The protein below binds the small molecule below.
Small molecule (SMILES): CCS(=O)(=O)N1CCC(C(=O)O)CC1

Sequence of chain 1.A:
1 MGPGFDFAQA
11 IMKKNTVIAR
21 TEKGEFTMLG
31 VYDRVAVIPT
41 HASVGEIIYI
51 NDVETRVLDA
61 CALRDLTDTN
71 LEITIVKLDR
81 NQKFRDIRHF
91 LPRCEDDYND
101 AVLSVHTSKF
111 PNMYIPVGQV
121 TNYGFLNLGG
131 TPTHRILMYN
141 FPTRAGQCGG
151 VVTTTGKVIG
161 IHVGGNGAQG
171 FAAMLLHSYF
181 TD

Binding-site contacts:
Ligand atom O2 contacts residue ARG85 of chain 1.A at 3.0 Å (salt-bridge).
Ligand atom O2 contacts residue PHE90 of chain 1.A at 3.6 Å.
Ligand atom C7 contacts residue ARG85 of chain 1.A at 3.7 Å.
Ligand atom S contacts residue PHE7 of chain 1.A at 3.9 Å.
Ligand atom N contacts residue PHE7 of chain 1.A at 3.8 Å.
Ligand atom S contacts residue PRO3 of chain 1.A at 4.1 Å.
Ligand atom C6 contacts residue PHE7 of chain 1.A at 4.4 Å (hydrophobic).
Ligand atom C contacts residue ASP6 of chain 1.A at 4.0 Å.
Ligand atom O contacts residue THR155 of chain 1.A at 4.1 Å.
Ligand atom C contacts residue PRO3 of chain 1.A at 3.7 Å (hydrophobic).
Ligand atom C3 contacts residue ALA10 of chain 1.A at 3.5 Å (hydrophobic).
Ligand atom C2 contacts residue PHE7 of chain 1.A at 4.2 Å (hydrophobic).
Ligand atom O contacts residue GLY156 of chain 1.A at 4.1 Å.
Ligand atom O3 contacts residue PHE90 of chain 1.A at 4.4 Å.
Ligand atom O3 contacts residue ALA10 of chain 1.A at 3.6 Å.
Ligand atom O contacts residue PHE7 of chain 1.A at 3.6 Å.
Ligand atom O1 contacts residue PHE7 of chain 1.A at 2.9 Å (h-bond).
Ligand atom C3 contacts residue PHE7 of chain 1.A at 4.1 Å (hydrophobic).
Ligand atom O1 contacts residue PRO3 of chain 1.A at 3.1 Å (h-bond).
Ligand atom O3 contacts residue ARG85 of chain 1.A at 3.0 Å (salt-bridge).
Ligand atom C2 contacts residue ALA10 of chain 1.A at 4.5 Å (hydrophobic).
Ligand atom O contacts residue PRO3 of chain 1.A at 4.2 Å.
Ligand atom O1 contacts residue ASP6 of chain 1.A at 3.4 Å.
Ligand atom C7 contacts residue PHE90 of chain 1.A at 3.9 Å (hydrophobic).
Ligand atom C1 contacts residue ASP6 of chain 1.A at 4.2 Å.
Ligand atom C4 contacts residue PHE7 of chain 1.A at 3.9 Å (hydrophobic).